Sequence of chain 6.B:
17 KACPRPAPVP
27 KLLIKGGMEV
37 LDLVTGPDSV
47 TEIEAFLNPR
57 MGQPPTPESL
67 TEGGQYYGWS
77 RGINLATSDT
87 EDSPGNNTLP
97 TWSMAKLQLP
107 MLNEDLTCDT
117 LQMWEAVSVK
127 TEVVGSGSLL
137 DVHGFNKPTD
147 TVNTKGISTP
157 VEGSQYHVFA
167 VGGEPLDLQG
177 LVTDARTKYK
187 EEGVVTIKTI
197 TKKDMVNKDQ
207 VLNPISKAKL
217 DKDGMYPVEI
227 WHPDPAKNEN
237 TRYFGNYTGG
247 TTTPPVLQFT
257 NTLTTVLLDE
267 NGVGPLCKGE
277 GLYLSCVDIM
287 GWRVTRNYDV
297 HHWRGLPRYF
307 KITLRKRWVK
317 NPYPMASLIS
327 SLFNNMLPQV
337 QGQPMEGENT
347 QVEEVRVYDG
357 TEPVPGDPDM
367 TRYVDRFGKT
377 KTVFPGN

This small molecule binds to this protein.
Small molecule (SMILES): CC(=O)N[C@H]1[C@H]([C@H](O)[C@H](O)CO)O[C@@](O[C@H]2[C@@H](O)[C@@H](CO)O[C@@H](O[C@H]3[C@H](O)[C@@H](O)[C@H](O)O[C@@H]3CO)[C@@H]2O)(C(=O)O)C[C@@H]1O

Binding-site contacts:
Ligand atom C10 contacts residue TYR72 of chain 6.B at 3.6 Å (hydrophobic).
Ligand atom N5 contacts residue TYR72 of chain 6.B at 2.8 Å (h-bond).
Ligand atom O1A contacts residue GLY78 of chain 6.B at 3.9 Å.
Ligand atom C1 contacts residue ARG77 of chain 6.B at 3.3 Å.
Ligand atom C5 contacts residue ASN93 of chain 6.B at 4.0 Å.
Ligand atom C4 contacts residue HIS298 of chain 6.B at 3.5 Å.
Ligand atom O6 contacts residue ASN93 of chain 6.B at 3.5 Å (h-bond).
Ligand atom C11 contacts residue TYR72 of chain 6.B at 3.5 Å (hydrophobic).
Ligand atom C1 contacts residue TYR72 of chain 6.B at 3.7 Å (hydrophobic).
Ligand atom C3 contacts residue GLY78 of chain 6.B at 3.8 Å.
Ligand atom C4 contacts residue ARG77 of chain 6.B at 3.8 Å.
Ligand atom O4 contacts residue THR291 of chain 6.B at 3.3 Å.
Ligand atom O1B contacts residue ARG77 of chain 6.B at 2.7 Å (salt-bridge).
Ligand atom O1A contacts residue ARG77 of chain 6.B at 3.2 Å (salt-bridge).
Ligand atom O4 contacts residue GLY78 of chain 6.B at 3.1 Å.
Ligand atom C4 contacts residue TYR72 of chain 6.B at 3.9 Å (hydrophobic).
Ligand atom C11 contacts residue ASP85 of chain 6.C at 3.7 Å.
Ligand atom C2 contacts residue GLY78 of chain 6.B at 3.9 Å.
Ligand atom C9 contacts residue ARG77 of chain 6.B at 3.5 Å.
Ligand atom C5 contacts residue TYR72 of chain 6.B at 3.7 Å (hydrophobic).
Ligand atom O4 contacts residue VAL296 of chain 6.B at 4.2 Å.
Ligand atom O3 contacts residue GLY78 of chain 6.B at 3.0 Å.
Ligand atom C4 contacts residue GLY78 of chain 6.B at 3.3 Å.
Ligand atom O3 contacts residue ASN80 of chain 6.B at 3.9 Å.
Ligand atom C3 contacts residue ARG77 of chain 6.B at 4.0 Å.
Ligand atom C3 contacts residue HIS298 of chain 6.B at 3.5 Å.
Ligand atom C3 contacts residue GLY78 of chain 6.B at 3.8 Å.
Ligand atom C3 contacts residue VAL296 of chain 6.B at 3.5 Å (hydrophobic).
Ligand atom O1A contacts residue TYR72 of chain 6.B at 3.0 Å.
Ligand atom O1B contacts residue TYR72 of chain 6.B at 3.8 Å.
Ligand atom C6 contacts residue TYR72 of chain 6.B at 3.9 Å (hydrophobic).
Ligand atom O4 contacts residue ASN80 of chain 6.B at 4.3 Å.
Ligand atom C6 contacts residue ASN93 of chain 6.B at 3.2 Å.
Ligand atom O3 contacts residue ARG77 of chain 6.B at 4.1 Å.
Ligand atom C1 contacts residue GLY78 of chain 6.B at 4.1 Å.
Ligand atom C5 contacts residue ARG77 of chain 6.B at 4.2 Å.
Ligand atom C2 contacts residue VAL296 of chain 6.B at 4.3 Å (hydrophobic).
Ligand atom O4 contacts residue ILE79 of chain 6.B at 3.8 Å.
Ligand atom O4 contacts residue HIS298 of chain 6.B at 3.1 Å (h-bond).
Ligand atom O3 contacts residue VAL296 of chain 6.B at 3.9 Å.

Sequence of chain 6.C:
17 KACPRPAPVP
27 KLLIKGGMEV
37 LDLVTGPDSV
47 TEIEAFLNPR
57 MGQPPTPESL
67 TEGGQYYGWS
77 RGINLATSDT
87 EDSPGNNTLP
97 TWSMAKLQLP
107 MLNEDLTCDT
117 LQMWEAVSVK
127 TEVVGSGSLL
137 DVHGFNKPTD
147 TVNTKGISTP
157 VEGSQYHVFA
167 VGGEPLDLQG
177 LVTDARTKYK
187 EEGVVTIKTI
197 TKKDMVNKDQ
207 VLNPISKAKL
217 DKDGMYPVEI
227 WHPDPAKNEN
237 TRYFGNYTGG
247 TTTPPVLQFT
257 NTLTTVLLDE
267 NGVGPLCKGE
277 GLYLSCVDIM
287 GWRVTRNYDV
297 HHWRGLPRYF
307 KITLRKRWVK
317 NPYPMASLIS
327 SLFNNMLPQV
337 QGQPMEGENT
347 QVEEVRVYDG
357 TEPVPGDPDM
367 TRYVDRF